Binding-site contacts:
Ligand atom C7 contacts residue LEU161 of chain 1.A at 4.4 Å (hydrophobic).
Ligand atom C8 contacts residue LEU161 of chain 1.A at 4.3 Å (hydrophobic).
Ligand atom C2 contacts residue ASN118 of chain 1.A at 2.2 Å.
Ligand atom C5 contacts residue THR120 of chain 1.A at 4.4 Å.
Ligand atom C4 contacts residue ASN118 of chain 1.A at 4.2 Å.
Ligand atom C8 contacts residue SER158 of chain 1.A at 3.3 Å.
Ligand atom N2 contacts residue THR120 of chain 1.A at 3.8 Å.
Ligand atom O7 contacts residue HIS220 of chain 1.A at 4.2 Å.
Ligand atom C1 contacts residue ASN118 of chain 1.A at 1.3 Å.
Ligand atom C5 contacts residue ASN118 of chain 1.A at 3.6 Å.
Ligand atom O7 contacts residue LEU161 of chain 1.A at 3.8 Å.
Ligand atom O5 contacts residue ASN118 of chain 1.A at 2.3 Å (h-bond).
Ligand atom O6 contacts residue PRO122 of chain 1.A at 4.5 Å.
Ligand atom C8 contacts residue ILE156 of chain 1.A at 4.2 Å (hydrophobic).
Ligand atom C7 contacts residue ASN118 of chain 1.A at 3.2 Å.
Ligand atom C1 contacts residue THR120 of chain 1.A at 3.5 Å.
Ligand atom C8 contacts residue ASN118 of chain 1.A at 4.3 Å.
Ligand atom N2 contacts residue ASN118 of chain 1.A at 2.7 Å (h-bond).
Ligand atom C3 contacts residue ASN118 of chain 1.A at 3.6 Å.
Ligand atom O7 contacts residue ILE156 of chain 1.A at 4.3 Å.
Ligand atom O5 contacts residue THR120 of chain 1.A at 4.1 Å.
Ligand atom O7 contacts residue ASN118 of chain 1.A at 3.4 Å (h-bond).

A small-molecule ligand and the protein it binds are described below.
Small molecule (SMILES): CC(=O)N[C@@H]1[C@@H](O)[C@H](O)[C@@H](CO)O[C@H]1O

Sequence of chain 1.A:
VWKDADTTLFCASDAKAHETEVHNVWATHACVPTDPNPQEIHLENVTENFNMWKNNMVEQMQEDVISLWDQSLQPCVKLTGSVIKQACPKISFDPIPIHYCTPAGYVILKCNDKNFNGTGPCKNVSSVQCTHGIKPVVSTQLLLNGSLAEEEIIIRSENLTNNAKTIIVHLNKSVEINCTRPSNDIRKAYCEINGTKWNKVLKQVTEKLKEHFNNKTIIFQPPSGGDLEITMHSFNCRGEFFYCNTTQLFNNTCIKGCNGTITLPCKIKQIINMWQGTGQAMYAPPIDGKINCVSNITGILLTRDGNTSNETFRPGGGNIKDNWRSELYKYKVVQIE